Sequence of chain 1.B:
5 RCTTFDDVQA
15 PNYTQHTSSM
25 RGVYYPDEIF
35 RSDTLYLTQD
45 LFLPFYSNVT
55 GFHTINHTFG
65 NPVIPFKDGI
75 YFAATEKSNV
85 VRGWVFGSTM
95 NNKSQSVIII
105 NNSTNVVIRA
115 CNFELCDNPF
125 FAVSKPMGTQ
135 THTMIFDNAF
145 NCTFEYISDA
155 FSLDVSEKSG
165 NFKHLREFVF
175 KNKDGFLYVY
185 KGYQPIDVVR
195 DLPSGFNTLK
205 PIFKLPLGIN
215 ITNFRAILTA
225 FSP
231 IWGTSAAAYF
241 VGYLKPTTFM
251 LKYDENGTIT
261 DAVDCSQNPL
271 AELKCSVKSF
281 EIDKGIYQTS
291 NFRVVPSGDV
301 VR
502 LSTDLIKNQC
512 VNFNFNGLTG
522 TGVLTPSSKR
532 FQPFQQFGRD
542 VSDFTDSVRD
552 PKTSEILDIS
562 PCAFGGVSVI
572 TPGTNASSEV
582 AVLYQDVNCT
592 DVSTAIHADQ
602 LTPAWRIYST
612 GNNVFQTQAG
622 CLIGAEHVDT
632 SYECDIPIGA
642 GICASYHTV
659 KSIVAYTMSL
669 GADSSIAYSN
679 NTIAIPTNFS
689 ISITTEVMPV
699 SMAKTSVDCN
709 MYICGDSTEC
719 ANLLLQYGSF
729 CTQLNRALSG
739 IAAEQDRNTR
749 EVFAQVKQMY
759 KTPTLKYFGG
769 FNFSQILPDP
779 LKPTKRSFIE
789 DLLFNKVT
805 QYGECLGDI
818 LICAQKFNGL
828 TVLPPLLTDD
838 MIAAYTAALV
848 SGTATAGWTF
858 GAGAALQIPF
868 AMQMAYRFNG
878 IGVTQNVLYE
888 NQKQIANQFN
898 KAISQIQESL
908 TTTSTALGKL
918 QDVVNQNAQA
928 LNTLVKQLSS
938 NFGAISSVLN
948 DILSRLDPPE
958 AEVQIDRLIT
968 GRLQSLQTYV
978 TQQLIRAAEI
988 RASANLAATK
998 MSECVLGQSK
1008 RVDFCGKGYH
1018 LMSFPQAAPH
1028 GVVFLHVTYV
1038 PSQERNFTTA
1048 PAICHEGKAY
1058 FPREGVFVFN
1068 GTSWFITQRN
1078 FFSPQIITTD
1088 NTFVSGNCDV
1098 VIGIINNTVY

Sequence of chain 1.C:
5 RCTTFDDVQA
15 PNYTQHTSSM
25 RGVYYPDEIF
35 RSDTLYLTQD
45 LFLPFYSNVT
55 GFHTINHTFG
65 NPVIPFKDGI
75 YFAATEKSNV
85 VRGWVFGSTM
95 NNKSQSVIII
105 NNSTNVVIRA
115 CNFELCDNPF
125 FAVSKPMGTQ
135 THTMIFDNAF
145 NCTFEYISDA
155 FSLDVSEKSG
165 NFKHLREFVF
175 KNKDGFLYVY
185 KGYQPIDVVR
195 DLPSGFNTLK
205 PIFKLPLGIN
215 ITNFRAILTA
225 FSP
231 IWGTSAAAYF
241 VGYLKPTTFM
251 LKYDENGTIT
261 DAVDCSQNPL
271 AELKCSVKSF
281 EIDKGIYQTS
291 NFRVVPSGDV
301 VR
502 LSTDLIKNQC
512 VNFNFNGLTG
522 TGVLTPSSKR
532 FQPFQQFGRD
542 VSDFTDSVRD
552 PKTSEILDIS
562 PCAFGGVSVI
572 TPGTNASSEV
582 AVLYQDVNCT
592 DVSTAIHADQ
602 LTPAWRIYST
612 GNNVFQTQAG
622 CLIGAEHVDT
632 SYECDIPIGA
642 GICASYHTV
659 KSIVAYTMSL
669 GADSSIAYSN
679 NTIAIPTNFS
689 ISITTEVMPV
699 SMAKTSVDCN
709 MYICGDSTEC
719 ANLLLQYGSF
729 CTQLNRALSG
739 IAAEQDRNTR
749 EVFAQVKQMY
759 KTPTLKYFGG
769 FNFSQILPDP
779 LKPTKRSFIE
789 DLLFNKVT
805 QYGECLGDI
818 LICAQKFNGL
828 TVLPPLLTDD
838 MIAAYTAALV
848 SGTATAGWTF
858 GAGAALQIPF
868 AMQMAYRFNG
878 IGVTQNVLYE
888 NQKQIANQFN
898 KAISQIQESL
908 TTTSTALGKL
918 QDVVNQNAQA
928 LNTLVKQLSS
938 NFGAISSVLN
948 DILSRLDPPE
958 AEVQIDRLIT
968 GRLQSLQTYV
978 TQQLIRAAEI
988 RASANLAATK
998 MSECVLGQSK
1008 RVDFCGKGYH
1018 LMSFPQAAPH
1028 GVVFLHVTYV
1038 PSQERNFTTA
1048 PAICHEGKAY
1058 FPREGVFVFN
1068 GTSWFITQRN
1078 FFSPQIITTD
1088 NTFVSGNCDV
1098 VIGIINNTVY

A protein and the small-molecule ligand that binds it are described below.
Small molecule (SMILES): CC(=O)N[C@H]1[C@H](O[C@H]2[C@H](O)[C@@H](NC(C)=O)CO[C@@H]2CO)O[C@H](CO)[C@@H](O)[C@@H]1O

Binding-site contacts:
Ligand atom N2 contacts residue ARG531 of chain 1.B at 4.5 Å.
Ligand atom C2 contacts residue ASN256 of chain 1.C at 2.5 Å.
Ligand atom O7 contacts residue ASN256 of chain 1.C at 4.0 Å.
Ligand atom O5 contacts residue ARG531 of chain 1.B at 4.3 Å.
Ligand atom C1 contacts residue ASN256 of chain 1.C at 1.4 Å.
Ligand atom C8 contacts residue GLU255 of chain 1.C at 4.3 Å.
Ligand atom C7 contacts residue ARG531 of chain 1.B at 3.5 Å.
Ligand atom C5 contacts residue ARG531 of chain 1.B at 3.9 Å.
Ligand atom C7 contacts residue ASN256 of chain 1.C at 3.6 Å.
Ligand atom O5 contacts residue ASN256 of chain 1.C at 2.3 Å (h-bond).
Ligand atom C8 contacts residue ARG531 of chain 1.B at 3.2 Å.
Ligand atom C4 contacts residue ASN256 of chain 1.C at 4.3 Å.
Ligand atom C3 contacts residue ASN256 of chain 1.C at 3.8 Å.
Ligand atom O7 contacts residue ARG531 of chain 1.B at 3.3 Å (salt-bridge).
Ligand atom C6 contacts residue ARG531 of chain 1.B at 3.7 Å.
Ligand atom N2 contacts residue ASN256 of chain 1.C at 2.9 Å (h-bond).
Ligand atom C5 contacts residue ASN256 of chain 1.C at 3.6 Å.
Ligand atom O6 contacts residue ARG531 of chain 1.B at 2.6 Å (salt-bridge).